Binding-site contacts:
Ligand atom OAA contacts residue ASP103 of chain 1.A at 3.0 Å (salt-bridge).
Ligand atom CAI contacts residue ARG99 of chain 1.A at 3.1 Å.
Ligand atom OAH contacts residue ARG99 of chain 1.A at 4.3 Å.
Ligand atom CAF contacts residue TYR85 of chain 1.A at 4.2 Å (hydrophobic).
Ligand atom CAC contacts residue GLU106 of chain 1.A at 4.3 Å.
Ligand atom CAD contacts residue GLN102 of chain 1.A at 4.5 Å.
Ligand atom CAG contacts residue GLN102 of chain 1.A at 4.3 Å.
Ligand atom CAB contacts residue ASP103 of chain 1.A at 4.1 Å.
Ligand atom OAH contacts residue GLN102 of chain 1.A at 3.9 Å.
Ligand atom CAC contacts residue GLN102 of chain 1.A at 4.1 Å.
Ligand atom CAF contacts residue GLN102 of chain 1.A at 3.6 Å.
Ligand atom CAG contacts residue TYR85 of chain 1.A at 4.2 Å (hydrophobic).
Ligand atom CAD contacts residue GLU106 of chain 1.A at 3.7 Å.
Ligand atom CAI contacts residue TYR85 of chain 1.A at 4.3 Å (hydrophobic).
Ligand atom OAH contacts residue TYR85 of chain 1.A at 3.3 Å (h-bond).
Ligand atom CAD contacts residue ASP103 of chain 1.A at 3.9 Å.
Ligand atom CAD contacts residue PHE107 of chain 1.A at 3.8 Å (hydrophobic).
Ligand atom CAG contacts residue ARG99 of chain 1.A at 4.4 Å.

Sequence of chain 1.A:
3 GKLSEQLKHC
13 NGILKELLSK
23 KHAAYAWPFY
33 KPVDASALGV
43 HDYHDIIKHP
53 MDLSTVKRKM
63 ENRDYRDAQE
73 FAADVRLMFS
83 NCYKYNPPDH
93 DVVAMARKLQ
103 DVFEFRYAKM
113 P

This protein binds this small molecule.
Small molecule (SMILES): C[C@H](O)COC[C@H](C)O